The protein below binds the small molecule below.
Small molecule (SMILES): C[C@@H](O)[C@@H](C)O

Binding-site contacts:
Ligand atom C2 contacts residue ARG79 of chain 2.C at 3.5 Å.
Ligand atom C3 contacts residue TRP59 of chain 2.C at 3.7 Å (hydrophobic).
Ligand atom O5 contacts residue ARG76 of chain 2.C at 4.2 Å.
Ligand atom O6 contacts residue GLU54 of chain 2.C at 2.9 Å (salt-bridge).
Ligand atom O6 contacts residue TRP59 of chain 2.C at 3.9 Å.
Ligand atom O5 contacts residue ARG79 of chain 2.C at 4.1 Å.
Ligand atom C2 contacts residue TRP59 of chain 2.C at 4.1 Å (hydrophobic).
Ligand atom C2 contacts residue GLU54 of chain 2.C at 4.1 Å.
Ligand atom O5 contacts residue GLU54 of chain 2.C at 3.8 Å.
Ligand atom C4 contacts residue GLU54 of chain 2.C at 3.8 Å.
Ligand atom C4 contacts residue TRP59 of chain 2.C at 3.8 Å (hydrophobic).
Ligand atom C1 contacts residue ARG79 of chain 2.C at 3.3 Å.
Ligand atom C1 contacts residue TRP59 of chain 2.C at 4.2 Å (hydrophobic).
Ligand atom C3 contacts residue GLU54 of chain 2.C at 3.7 Å.
Ligand atom C1 contacts residue GLU54 of chain 2.C at 3.9 Å.

Sequence of chain 2.C:
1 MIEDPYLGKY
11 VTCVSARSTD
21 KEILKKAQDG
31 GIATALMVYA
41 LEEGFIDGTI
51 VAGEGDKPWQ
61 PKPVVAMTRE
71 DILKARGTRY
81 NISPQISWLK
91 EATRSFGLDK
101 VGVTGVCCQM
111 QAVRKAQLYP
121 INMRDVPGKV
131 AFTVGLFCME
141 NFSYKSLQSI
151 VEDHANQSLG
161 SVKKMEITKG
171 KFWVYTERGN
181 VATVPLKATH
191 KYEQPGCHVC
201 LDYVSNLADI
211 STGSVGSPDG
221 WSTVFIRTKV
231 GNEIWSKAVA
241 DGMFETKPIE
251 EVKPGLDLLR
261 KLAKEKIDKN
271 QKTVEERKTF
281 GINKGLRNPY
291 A